Binding-site contacts:
Ligand atom N2 contacts residue ASN12 of chain 58.J at 3.8 Å.
Ligand atom O5 contacts residue ASN12 of chain 58.J at 2.7 Å (h-bond).
Ligand atom C1 contacts residue ASN12 of chain 58.J at 2.1 Å.
Ligand atom C7 contacts residue ASN12 of chain 58.J at 3.9 Å.
Ligand atom O7 contacts residue ASN12 of chain 58.J at 3.7 Å.
Ligand atom C2 contacts residue ASN12 of chain 58.J at 3.2 Å.
Ligand atom C5 contacts residue ASN12 of chain 58.J at 4.1 Å.

Sequence of chain 58.J:
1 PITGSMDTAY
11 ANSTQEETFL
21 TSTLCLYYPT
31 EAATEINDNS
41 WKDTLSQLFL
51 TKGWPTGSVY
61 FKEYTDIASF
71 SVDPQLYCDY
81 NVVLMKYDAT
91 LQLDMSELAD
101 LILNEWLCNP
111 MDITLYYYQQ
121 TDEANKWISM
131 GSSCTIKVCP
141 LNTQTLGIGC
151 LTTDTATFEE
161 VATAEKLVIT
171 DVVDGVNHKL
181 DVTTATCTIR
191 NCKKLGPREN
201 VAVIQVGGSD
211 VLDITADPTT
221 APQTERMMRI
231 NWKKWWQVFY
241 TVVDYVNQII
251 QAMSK

This small molecule binds to this protein.
Small molecule (SMILES): CC(=O)N[C@H]1[C@H](O[C@H]2[C@H](O)[C@@H](NC(C)=O)CO[C@@H]2CO)O[C@H](CO)[C@@H](O)[C@@H]1O